Sequence of chain 1.B:
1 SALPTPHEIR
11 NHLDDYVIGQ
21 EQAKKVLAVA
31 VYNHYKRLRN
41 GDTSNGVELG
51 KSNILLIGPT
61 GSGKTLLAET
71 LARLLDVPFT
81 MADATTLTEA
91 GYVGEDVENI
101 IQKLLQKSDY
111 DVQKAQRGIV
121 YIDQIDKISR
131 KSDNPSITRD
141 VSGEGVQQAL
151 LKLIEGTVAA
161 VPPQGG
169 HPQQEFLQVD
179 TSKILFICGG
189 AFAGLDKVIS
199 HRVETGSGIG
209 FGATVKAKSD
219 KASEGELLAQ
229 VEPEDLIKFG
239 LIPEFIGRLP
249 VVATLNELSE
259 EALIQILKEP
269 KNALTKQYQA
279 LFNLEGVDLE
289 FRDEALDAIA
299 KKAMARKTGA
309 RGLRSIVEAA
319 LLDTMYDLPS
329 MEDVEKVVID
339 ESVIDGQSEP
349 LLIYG

A protein and the small-molecule ligand that binds it are described below.
Small molecule (SMILES): Nc1ncnc2c1ncn2[C@@H]1O[C@H](COP(=O)(O)OP(=O)(O)OP(O)(O)=S)[C@@H](O)[C@H]1O

Binding-site contacts:
Ligand atom C1' contacts residue ALA308 of chain 1.A at 3.4 Å (hydrophobic).
Ligand atom N1 contacts residue TYR16 of chain 1.A at 3.7 Å.
Ligand atom O1B contacts residue GLY61 of chain 1.A at 2.5 Å (h-bond).
Ligand atom O2G contacts residue LYS64 of chain 1.A at 3.7 Å.
Ligand atom O1B contacts residue LYS64 of chain 1.A at 3.7 Å.
Ligand atom N9 contacts residue LEU66 of chain 1.A at 3.8 Å.
Ligand atom C2 contacts residue ILE264 of chain 1.A at 3.8 Å (hydrophobic).
Ligand atom O2A contacts residue THR65 of chain 1.A at 2.5 Å (h-bond).
Ligand atom N6 contacts residue ILE18 of chain 1.A at 3.8 Å.
Ligand atom C8 contacts residue GLY61 of chain 1.A at 3.7 Å.
Ligand atom C4 contacts residue LEU66 of chain 1.A at 3.5 Å (hydrophobic).
Ligand atom N9 contacts residue ALA308 of chain 1.A at 3.7 Å.
Ligand atom N6 contacts residue VAL17 of chain 1.A at 3.7 Å.
Ligand atom N3 contacts residue LEU66 of chain 1.A at 3.9 Å.
Ligand atom O2A contacts residue GLY63 of chain 1.A at 3.3 Å.
Ligand atom PA contacts residue ARG309 of chain 1.A at 3.4 Å.
Ligand atom O1B contacts residue SER62 of chain 1.A at 3.3 Å (h-bond).
Ligand atom O4' contacts residue ALA308 of chain 1.A at 3.5 Å.
Ligand atom PA contacts residue THR65 of chain 1.A at 3.1 Å.
Ligand atom S1G contacts residue ARG246 of chain 1.B at 3.6 Å (salt-bridge).
Ligand atom N7 contacts residue GLY61 of chain 1.A at 3.5 Å (h-bond).
Ligand atom C5' contacts residue ARG309 of chain 1.A at 3.5 Å.
Ligand atom O2B contacts residue LYS64 of chain 1.A at 3.5 Å (salt-bridge).
Ligand atom O3A contacts residue ARG309 of chain 1.A at 3.3 Å (salt-bridge).
Ligand atom S1G contacts residue ARG309 of chain 1.A at 3.5 Å (salt-bridge).
Ligand atom O2A contacts residue LEU66 of chain 1.A at 3.6 Å.
Ligand atom N7 contacts residue GLY63 of chain 1.A at 3.2 Å.
Ligand atom PB contacts residue GLY61 of chain 1.A at 3.6 Å.
Ligand atom O2A contacts residue LYS64 of chain 1.A at 3.8 Å.
Ligand atom C5 contacts residue LEU66 of chain 1.A at 3.6 Å (hydrophobic).
Ligand atom O1A contacts residue THR65 of chain 1.A at 2.8 Å (h-bond).
Ligand atom O3G contacts residue THR65 of chain 1.A at 3.5 Å.
Ligand atom O3B contacts residue ARG309 of chain 1.A at 2.8 Å (salt-bridge).
Ligand atom PG contacts residue ARG309 of chain 1.A at 3.6 Å.
Ligand atom S1G contacts residue GLN124 of chain 1.A at 3.2 Å (h-bond).
Ligand atom PB contacts residue ARG309 of chain 1.A at 3.9 Å.
Ligand atom O3A contacts residue GLY61 of chain 1.A at 3.4 Å.
Ligand atom O1B contacts residue THR60 of chain 1.A at 3.5 Å.
Ligand atom O1A contacts residue ARG309 of chain 1.A at 2.5 Å (salt-bridge).
Ligand atom O2B contacts residue THR65 of chain 1.A at 3.2 Å (h-bond).

Sequence of chain 1.A:
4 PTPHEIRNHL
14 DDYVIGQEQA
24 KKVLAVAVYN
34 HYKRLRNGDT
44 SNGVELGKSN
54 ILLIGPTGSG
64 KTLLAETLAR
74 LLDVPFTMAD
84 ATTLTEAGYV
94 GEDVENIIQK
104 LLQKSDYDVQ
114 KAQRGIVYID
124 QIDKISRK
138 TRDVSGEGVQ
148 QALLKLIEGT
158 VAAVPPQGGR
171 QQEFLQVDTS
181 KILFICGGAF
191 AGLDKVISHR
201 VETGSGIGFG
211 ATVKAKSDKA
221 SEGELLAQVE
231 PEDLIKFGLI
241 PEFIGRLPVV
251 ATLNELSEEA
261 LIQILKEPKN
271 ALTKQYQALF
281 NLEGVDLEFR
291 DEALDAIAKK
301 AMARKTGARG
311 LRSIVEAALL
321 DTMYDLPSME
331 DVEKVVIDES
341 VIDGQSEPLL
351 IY